Binding-site contacts:
Ligand atom O5 contacts residue SER8 of chain 1.C at 3.9 Å.
Ligand atom C2 contacts residue GLU2 of chain 1.C at 3.8 Å.
Ligand atom O4 contacts residue GLN11 of chain 1.C at 3.1 Å (h-bond).
Ligand atom C4 contacts residue GLN5 of chain 1.C at 3.9 Å.
Ligand atom C2 contacts residue SER8 of chain 1.C at 3.9 Å.
Ligand atom O6 contacts residue GLN5 of chain 1.C at 3.4 Å (h-bond).
Ligand atom C4 contacts residue GLU2 of chain 1.C at 3.4 Å.
Ligand atom C5 contacts residue GLU2 of chain 1.C at 3.6 Å.
Ligand atom C1 contacts residue GLU2 of chain 1.C at 4.2 Å.
Ligand atom C3 contacts residue GLN11 of chain 1.C at 3.7 Å.
Ligand atom C6 contacts residue GLN5 of chain 1.C at 4.4 Å.
Ligand atom C3 contacts residue MET9 of chain 1.C at 3.8 Å (hydrophobic).
Ligand atom O6 contacts residue PRO4 of chain 1.C at 4.3 Å.
Ligand atom O3 contacts residue PRO10 of chain 1.C at 3.9 Å.
Ligand atom O4 contacts residue GLU2 of chain 1.C at 3.0 Å (salt-bridge).
Ligand atom C1 contacts residue SER8 of chain 1.C at 4.4 Å.
Ligand atom C2 contacts residue MET9 of chain 1.C at 3.6 Å (hydrophobic).
Ligand atom O6 contacts residue SER8 of chain 1.C at 3.6 Å.
Ligand atom O3 contacts residue MET9 of chain 1.C at 3.0 Å (h-bond).
Ligand atom C4 contacts residue GLN11 of chain 1.C at 4.0 Å.
Ligand atom O2 contacts residue GLU2 of chain 1.C at 2.6 Å (salt-bridge).
Ligand atom O4 contacts residue GLN5 of chain 1.C at 3.2 Å (h-bond).
Ligand atom O3 contacts residue GLN5 of chain 1.C at 3.6 Å.
Ligand atom O3 contacts residue GLU2 of chain 1.C at 3.9 Å.
Ligand atom O1 contacts residue GLU2 of chain 1.C at 3.6 Å.
Ligand atom C4 contacts residue MET9 of chain 1.C at 4.0 Å (hydrophobic).
Ligand atom O3 contacts residue GLN11 of chain 1.C at 3.0 Å (h-bond).
Ligand atom C3 contacts residue GLU2 of chain 1.C at 3.3 Å.
Ligand atom O4 contacts residue PRO4 of chain 1.C at 3.6 Å.
Ligand atom O2 contacts residue PRO10 of chain 1.C at 4.2 Å.
Ligand atom O4 contacts residue ARG3 of chain 1.C at 3.6 Å (salt-bridge).
Ligand atom O2 contacts residue MET9 of chain 1.C at 4.1 Å.

Sequence of chain 1.C:
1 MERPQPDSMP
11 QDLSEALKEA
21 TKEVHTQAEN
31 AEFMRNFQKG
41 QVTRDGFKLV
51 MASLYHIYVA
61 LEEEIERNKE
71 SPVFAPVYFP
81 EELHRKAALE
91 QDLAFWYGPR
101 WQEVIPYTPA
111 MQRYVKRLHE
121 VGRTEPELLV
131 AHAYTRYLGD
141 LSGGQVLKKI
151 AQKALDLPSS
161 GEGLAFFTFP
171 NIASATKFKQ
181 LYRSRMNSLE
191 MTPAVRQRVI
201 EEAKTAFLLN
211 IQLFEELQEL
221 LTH

The small molecule below binds the protein below.
Small molecule (SMILES): OC[C@H]1O[C@H](O[C@H]2O[C@H](CO)[C@@H](O)[C@H](O)[C@H]2O)[C@H](O)[C@@H](O)[C@@H]1O